Binding-site contacts:
Ligand atom C7 contacts residue GLY321 of chain 1.C at 3.6 Å.
Ligand atom C contacts residue TYR98 of chain 1.C at 3.8 Å (hydrophobic).
Ligand atom N contacts residue GLY321 of chain 1.C at 3.9 Å.
Ligand atom O1 contacts residue MET373 of chain 1.C at 3.7 Å.
Ligand atom O2 contacts residue ALA56 of chain 1.C at 3.3 Å.
Ligand atom C9 contacts residue TYR404 of chain 1.C at 3.9 Å (hydrophobic).
Ligand atom C7 contacts residue FAD1 of chain 1.I at 3.4 Å.
Ligand atom N contacts residue PHE319 of chain 1.C at 3.9 Å.
Ligand atom CL contacts residue PRO318 of chain 1.C at 3.2 Å.
Ligand atom C2 contacts residue ASN369 of chain 1.C at 3.6 Å.
Ligand atom C3 contacts residue GLY321 of chain 1.C at 3.6 Å.
Ligand atom O3 contacts residue HIS320 of chain 1.C at 3.8 Å.
Ligand atom O1 contacts residue ARG84 of chain 1.C at 2.8 Å (salt-bridge).
Ligand atom C2 contacts residue PHE319 of chain 1.C at 3.5 Å (hydrophobic).
Ligand atom C5 contacts residue PHE319 of chain 1.C at 3.9 Å (hydrophobic).
Ligand atom C6 contacts residue PRO318 of chain 1.C at 3.3 Å (hydrophobic).
Ligand atom O contacts residue TYR98 of chain 1.C at 3.0 Å (h-bond).
Ligand atom CL1 contacts residue FAD1 of chain 1.I at 3.5 Å.
Ligand atom O3 contacts residue TYR404 of chain 1.C at 2.7 Å (h-bond).
Ligand atom C9 contacts residue HIS320 of chain 1.C at 3.6 Å.
Ligand atom N contacts residue HIS320 of chain 1.C at 3.6 Å.
Ligand atom C9 contacts residue LEU213 of chain 1.C at 3.9 Å (hydrophobic).
Ligand atom O2 contacts residue LEU213 of chain 1.C at 3.8 Å.
Ligand atom C1 contacts residue TYR98 of chain 1.C at 3.5 Å (hydrophobic).
Ligand atom C1 contacts residue MET373 of chain 1.C at 3.9 Å (hydrophobic).
Ligand atom O contacts residue ARG84 of chain 1.C at 2.8 Å (salt-bridge).
Ligand atom O1 contacts residue ASN369 of chain 1.C at 2.7 Å (h-bond).
Ligand atom C4 contacts residue PRO318 of chain 1.C at 3.5 Å (hydrophobic).
Ligand atom C contacts residue ASN369 of chain 1.C at 3.7 Å.
Ligand atom C4 contacts residue GLY321 of chain 1.C at 3.9 Å.
Ligand atom C3 contacts residue HIS320 of chain 1.C at 3.8 Å.
Ligand atom O3 contacts residue ILE106 of chain 1.C at 3.5 Å.
Ligand atom O2 contacts residue GLY321 of chain 1.C at 3.6 Å.
Ligand atom C8 contacts residue GLY321 of chain 1.C at 3.4 Å.
Ligand atom C4 contacts residue PHE319 of chain 1.C at 3.1 Å (hydrophobic).
Ligand atom C3 contacts residue PHE319 of chain 1.C at 3.7 Å (hydrophobic).
Ligand atom C contacts residue ARG84 of chain 1.C at 3.2 Å.
Ligand atom CL contacts residue PHE319 of chain 1.C at 3.4 Å.
Ligand atom C5 contacts residue PRO318 of chain 1.C at 3.0 Å (hydrophobic).
Ligand atom CL1 contacts residue PRO318 of chain 1.C at 3.8 Å.

Sequence of chain 1.C:
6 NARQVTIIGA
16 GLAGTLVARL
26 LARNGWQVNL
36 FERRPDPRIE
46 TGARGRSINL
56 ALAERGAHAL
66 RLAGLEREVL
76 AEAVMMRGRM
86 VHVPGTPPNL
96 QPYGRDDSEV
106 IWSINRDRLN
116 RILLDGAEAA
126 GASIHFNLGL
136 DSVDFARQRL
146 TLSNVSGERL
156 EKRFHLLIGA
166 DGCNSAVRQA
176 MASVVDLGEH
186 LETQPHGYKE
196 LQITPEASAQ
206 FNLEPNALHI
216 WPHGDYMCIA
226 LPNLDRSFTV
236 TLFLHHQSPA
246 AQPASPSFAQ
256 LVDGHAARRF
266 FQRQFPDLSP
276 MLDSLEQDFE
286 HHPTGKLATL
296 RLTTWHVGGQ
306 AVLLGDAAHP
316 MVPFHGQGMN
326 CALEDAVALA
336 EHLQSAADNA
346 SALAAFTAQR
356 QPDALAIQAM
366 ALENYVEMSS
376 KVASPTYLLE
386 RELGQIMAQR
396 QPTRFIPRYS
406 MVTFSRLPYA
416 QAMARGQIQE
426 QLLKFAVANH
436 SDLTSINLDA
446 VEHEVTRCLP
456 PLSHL

The protein below binds the small molecule below.
Small molecule (SMILES): O=C(O)CCn1c(=O)oc2cc(Cl)c(Cl)cc21